Binding-site contacts:
Ligand atom N1A contacts residue HIS119 of chain 1.A at 3.6 Å.
Ligand atom N7A contacts residue GLU111 of chain 1.A at 3.5 Å (salt-bridge).
Ligand atom C2A contacts residue HIS119 of chain 1.A at 3.5 Å.
Ligand atom O4 contacts residue VAL43 of chain 1.A at 3.4 Å (h-bond).
Ligand atom O1B contacts residue HIS119 of chain 1.A at 3.3 Å (h-bond).
Ligand atom O4' contacts residue VAL118 of chain 1.A at 3.2 Å (h-bond).
Ligand atom O2T contacts residue ASN44 of chain 1.A at 3.3 Å.
Ligand atom N6A contacts residue CYS65 of chain 1.A at 3.3 Å (h-bond).
Ligand atom N6A contacts residue ALA109 of chain 1.A at 3.5 Å.
Ligand atom C2 contacts residue PHE120 of chain 1.A at 3.1 Å (hydrophobic).
Ligand atom O1G contacts residue LYS7 of chain 1.A at 3.1 Å.
Ligand atom N3T contacts residue PHE120 of chain 1.A at 3.5 Å.
Ligand atom C5' contacts residue LYS7 of chain 1.A at 3.6 Å.
Ligand atom O2T contacts residue HIS12 of chain 1.A at 3.4 Å.
Ligand atom C4' contacts residue VAL118 of chain 1.A at 3.5 Å (hydrophobic).
Ligand atom O4' contacts residue HIS119 of chain 1.A at 3.5 Å.
Ligand atom O2B contacts residue LYS7 of chain 1.A at 3.7 Å.
Ligand atom C8A contacts residue GLU111 of chain 1.A at 3.1 Å.
Ligand atom C8A contacts residue VAL118 of chain 1.A at 3.7 Å (hydrophobic).
Ligand atom C6A contacts residue ALA109 of chain 1.A at 3.6 Å (hydrophobic).
Ligand atom O5' contacts residue VAL118 of chain 1.A at 3.6 Å.
Ligand atom C6A contacts residue GLN69 of chain 1.A at 3.4 Å.
Ligand atom C5A contacts residue ALA109 of chain 1.A at 3.7 Å (hydrophobic).
Ligand atom O1B contacts residue HIS12 of chain 1.A at 3.2 Å (h-bond).
Ligand atom O2T contacts residue THR45 of chain 1.A at 2.8 Å (h-bond).
Ligand atom N6A contacts residue GLN69 of chain 1.A at 3.2 Å (h-bond).
Ligand atom N1A contacts residue ASN67 of chain 1.A at 3.6 Å (h-bond).
Ligand atom C4T contacts residue THR45 of chain 1.A at 3.6 Å.
Ligand atom N3T contacts residue THR45 of chain 1.A at 2.8 Å (h-bond).
Ligand atom N3A contacts residue HIS119 of chain 1.A at 3.5 Å.
Ligand atom O5' contacts residue HIS119 of chain 1.A at 3.5 Å (h-bond).
Ligand atom N7A contacts residue ASN71 of chain 1.A at 3.3 Å (h-bond).
Ligand atom O2B contacts residue GLN11 of chain 1.A at 3.0 Å (h-bond).
Ligand atom N6A contacts residue ASN71 of chain 1.A at 2.8 Å (h-bond).
Ligand atom C2T contacts residue THR45 of chain 1.A at 3.6 Å.
Ligand atom O4T contacts residue THR45 of chain 1.A at 3.5 Å (h-bond).
Ligand atom O3A contacts residue HIS119 of chain 1.A at 3.2 Å (h-bond).
Ligand atom O1A contacts residue LYS7 of chain 1.A at 3.1 Å (salt-bridge).
Ligand atom C5' contacts residue VAL118 of chain 1.A at 3.2 Å (hydrophobic).
Ligand atom O1B contacts residue PHE120 of chain 1.A at 3.3 Å (h-bond).

Sequence of chain 1.A:
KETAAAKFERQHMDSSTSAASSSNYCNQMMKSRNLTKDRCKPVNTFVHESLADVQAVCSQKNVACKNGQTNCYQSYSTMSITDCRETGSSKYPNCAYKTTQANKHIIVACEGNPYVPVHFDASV

A small-molecule ligand and the protein it binds are described below.
Small molecule (SMILES): Cc1cn([C@H]2C[C@H](O[P](=O)([O-])O[P](=O)([O-])OC[C@H]3O[C@@H](n4cnc5c(N)ncnc54)[C@H](O)[C@@H]3OP(=O)(O)O)[C@@H](COP(=O)(O)O)O2)c(=O)[nH]c1=O